A protein and the small-molecule ligand that binds it are described below.
Small molecule (SMILES): Cc1cc(C)c(N2C[C@H](CNC(=O)CCCC[C@@H]3SC[C@@H]4NC(=O)N[C@@H]43)N(c3c(C)cc(C)cc3C)C2=[Au])c(C)c1

Binding-site contacts:
Ligand atom N03 contacts residue SER45 of chain 1.A at 2.9 Å (h-bond).
Ligand atom C32 contacts residue SER147 of chain 1.A at 3.4 Å.
Ligand atom C38 contacts residue SER147 of chain 1.A at 3.5 Å.
Ligand atom C21 contacts residue TRP155 of chain 2.B at 3.2 Å (hydrophobic).
Ligand atom C37 contacts residue ALA156 of chain 1.A at 3.1 Å (hydrophobic).
Ligand atom C12 contacts residue TRP114 of chain 1.A at 3.6 Å (hydrophobic).
Ligand atom C40 contacts residue SER147 of chain 1.A at 2.5 Å.
Ligand atom C13 contacts residue TRP114 of chain 1.A at 3.5 Å (hydrophobic).
Ligand atom S07 contacts residue TRP114 of chain 1.A at 3.6 Å.
Ligand atom S07 contacts residue THR125 of chain 1.A at 3.3 Å (h-bond).
Ligand atom O01 contacts residue SER27 of chain 1.A at 2.6 Å (h-bond).
Ligand atom C39 contacts residue ALA156 of chain 1.A at 3.7 Å (hydrophobic).
Ligand atom C06 contacts residue TRP143 of chain 1.A at 3.4 Å (hydrophobic).
Ligand atom C02 contacts residue LEU25 of chain 1.A at 3.7 Å (hydrophobic).
Ligand atom N15 contacts residue SER123 of chain 1.A at 2.9 Å (h-bond).
Ligand atom C16 contacts residue SER123 of chain 1.A at 3.6 Å.
Ligand atom C02 contacts residue ASP163 of chain 1.A at 3.6 Å.
Ligand atom N03 contacts residue VAL47 of chain 1.A at 3.4 Å.
Ligand atom N08 contacts residue ASP163 of chain 1.A at 2.7 Å (salt-bridge).
Ligand atom C04 contacts residue VAL47 of chain 1.A at 3.7 Å (hydrophobic).
Ligand atom O01 contacts residue ASP163 of chain 1.A at 3.8 Å.
Ligand atom C36 contacts residue THR149 of chain 1.A at 3.5 Å.
Ligand atom C04 contacts residue TRP155 of chain 2.B at 3.7 Å (hydrophobic).
Ligand atom C11 contacts residue LEU145 of chain 1.A at 3.6 Å (hydrophobic).
Ligand atom C02 contacts residue TYR43 of chain 1.A at 3.5 Å (hydrophobic).
Ligand atom C05 contacts residue TRP143 of chain 1.A at 3.7 Å (hydrophobic).
Ligand atom C02 contacts residue SER27 of chain 1.A at 3.5 Å.
Ligand atom C02 contacts residue ASN23 of chain 1.A at 3.6 Å.
Ligand atom O41 contacts residue GLY48 of chain 1.A at 3.5 Å.
Ligand atom S07 contacts residue TRP127 of chain 1.A at 3.7 Å.
Ligand atom C33 contacts residue SER147 of chain 1.A at 3.8 Å.
Ligand atom C05 contacts residue ASP163 of chain 1.A at 3.7 Å.
Ligand atom C27 contacts residue ALA49 of chain 1.A at 3.8 Å (hydrophobic).
Ligand atom C31 contacts residue SER147 of chain 1.A at 2.9 Å.
Ligand atom O01 contacts residue ASN23 of chain 1.A at 2.9 Å (h-bond).
Ligand atom C11 contacts residue TRP114 of chain 1.A at 3.6 Å (hydrophobic).
Ligand atom O01 contacts residue TYR43 of chain 1.A at 2.7 Å (h-bond).
Ligand atom O41 contacts residue ALA49 of chain 1.A at 3.0 Å (h-bond).
Ligand atom C10 contacts residue SER45 of chain 1.A at 3.5 Å.
Ligand atom N30 contacts residue SER147 of chain 1.A at 2.8 Å (h-bond).

Sequence of chain 2.B:
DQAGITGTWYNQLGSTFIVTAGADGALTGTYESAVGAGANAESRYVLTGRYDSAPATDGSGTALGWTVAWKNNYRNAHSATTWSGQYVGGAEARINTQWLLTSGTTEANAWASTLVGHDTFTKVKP

Sequence of chain 1.A:
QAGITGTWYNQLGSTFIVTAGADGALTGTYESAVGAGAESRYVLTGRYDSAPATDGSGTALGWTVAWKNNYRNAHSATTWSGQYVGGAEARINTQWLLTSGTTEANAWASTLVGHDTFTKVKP